Binding-site contacts:
Ligand atom C6 contacts residue ILE292 of chain 1.D at 4.3 Å (hydrophobic).
Ligand atom C8 contacts residue VAL410 of chain 1.D at 3.6 Å (hydrophobic).
Ligand atom C1 contacts residue ASN271 of chain 1.D at 1.4 Å.
Ligand atom O5 contacts residue ILE292 of chain 1.D at 3.6 Å.
Ligand atom O5 contacts residue ASN271 of chain 1.D at 2.4 Å (h-bond).
Ligand atom C5 contacts residue ASN271 of chain 1.D at 3.7 Å.
Ligand atom C7 contacts residue ASN271 of chain 1.D at 3.5 Å.
Ligand atom C7 contacts residue VAL410 of chain 1.D at 4.3 Å (hydrophobic).
Ligand atom O7 contacts residue ASN271 of chain 1.D at 3.7 Å.
Ligand atom C4 contacts residue ASN271 of chain 1.D at 4.2 Å.
Ligand atom C2 contacts residue ASN271 of chain 1.D at 2.5 Å.
Ligand atom N2 contacts residue ASN271 of chain 1.D at 2.9 Å (h-bond).
Ligand atom O6 contacts residue ILE292 of chain 1.D at 3.2 Å.
Ligand atom C1 contacts residue ILE292 of chain 1.D at 4.2 Å (hydrophobic).
Ligand atom C3 contacts residue ASN271 of chain 1.D at 3.8 Å.
Ligand atom O6 contacts residue THR273 of chain 1.D at 4.2 Å.

The protein below binds the small molecule below.
Small molecule (SMILES): CC(=O)N[C@H]1[C@H](O[C@H]2[C@H](O)[C@@H](NC(C)=O)CO[C@@H]2CO)O[C@H](CO)[C@@H](O)[C@@H]1O

Sequence of chain 1.D:
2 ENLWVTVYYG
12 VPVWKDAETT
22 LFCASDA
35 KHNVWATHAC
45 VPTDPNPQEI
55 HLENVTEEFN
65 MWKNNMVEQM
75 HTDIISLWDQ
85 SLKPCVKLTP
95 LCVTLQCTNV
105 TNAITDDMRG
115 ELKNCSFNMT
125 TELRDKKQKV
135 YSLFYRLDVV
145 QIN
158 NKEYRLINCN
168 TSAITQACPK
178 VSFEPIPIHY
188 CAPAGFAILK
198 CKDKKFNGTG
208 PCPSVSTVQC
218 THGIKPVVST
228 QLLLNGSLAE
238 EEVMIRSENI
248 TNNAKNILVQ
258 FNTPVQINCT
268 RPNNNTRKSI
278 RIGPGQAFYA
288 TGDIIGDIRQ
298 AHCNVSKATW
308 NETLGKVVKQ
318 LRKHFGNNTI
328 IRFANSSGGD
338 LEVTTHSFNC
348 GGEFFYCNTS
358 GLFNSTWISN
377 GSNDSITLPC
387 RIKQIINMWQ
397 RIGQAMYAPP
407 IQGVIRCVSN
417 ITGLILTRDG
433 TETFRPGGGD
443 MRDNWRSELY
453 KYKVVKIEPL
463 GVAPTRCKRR